This protein binds this small molecule.
Small molecule (SMILES): CC(=O)N[C@@H]1[C@@H](O)[C@H](O)[C@@H](CO)O[C@H]1O

Sequence of chain 1.B:
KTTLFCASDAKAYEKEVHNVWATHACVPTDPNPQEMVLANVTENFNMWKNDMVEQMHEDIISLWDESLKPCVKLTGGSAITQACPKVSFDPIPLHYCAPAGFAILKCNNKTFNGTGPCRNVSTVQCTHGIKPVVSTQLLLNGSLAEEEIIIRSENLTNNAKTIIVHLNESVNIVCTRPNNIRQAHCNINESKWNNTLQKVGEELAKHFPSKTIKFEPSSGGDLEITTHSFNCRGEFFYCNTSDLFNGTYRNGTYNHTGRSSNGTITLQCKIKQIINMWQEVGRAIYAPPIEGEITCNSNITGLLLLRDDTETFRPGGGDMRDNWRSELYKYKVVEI

Binding-site contacts:
Ligand atom C2 contacts residue ASN254 of chain 1.B at 3.2 Å.
Ligand atom O5 contacts residue ASN254 of chain 1.B at 3.9 Å.
Ligand atom O7 contacts residue PRO225 of chain 1.B at 4.3 Å.
Ligand atom C5 contacts residue ASP251 of chain 1.B at 4.3 Å.
Ligand atom N2 contacts residue ASN254 of chain 1.B at 3.0 Å (h-bond).
Ligand atom O5 contacts residue THR265 of chain 1.B at 3.9 Å.
Ligand atom C8 contacts residue ASN254 of chain 1.B at 3.5 Å.
Ligand atom O7 contacts residue ASN254 of chain 1.B at 3.8 Å.
Ligand atom C6 contacts residue ARG267 of chain 1.B at 4.2 Å.
Ligand atom O6 contacts residue ARG267 of chain 1.B at 3.9 Å.
Ligand atom C7 contacts residue PRO225 of chain 1.B at 4.2 Å (hydrophobic).
Ligand atom O5 contacts residue ASP251 of chain 1.B at 3.8 Å.
Ligand atom C1 contacts residue THR265 of chain 1.B at 3.9 Å.
Ligand atom C6 contacts residue ASP251 of chain 1.B at 3.6 Å.
Ligand atom C8 contacts residue PRO225 of chain 1.B at 3.4 Å (hydrophobic).
Ligand atom O6 contacts residue ASP251 of chain 1.B at 2.4 Å (salt-bridge).
Ligand atom O5 contacts residue GLY266 of chain 1.B at 4.3 Å.
Ligand atom C7 contacts residue ASN254 of chain 1.B at 3.2 Å.
Ligand atom C1 contacts residue ASN254 of chain 1.B at 2.9 Å.
Ligand atom O7 contacts residue GLU224 of chain 1.B at 4.4 Å.
Ligand atom O5 contacts residue ARG267 of chain 1.B at 4.5 Å.